Sequence of chain 1.B:
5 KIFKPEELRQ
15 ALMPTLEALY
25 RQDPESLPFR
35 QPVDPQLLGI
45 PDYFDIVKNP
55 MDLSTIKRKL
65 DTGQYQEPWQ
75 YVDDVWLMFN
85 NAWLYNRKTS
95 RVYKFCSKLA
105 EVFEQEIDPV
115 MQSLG

Binding-site contacts:
Ligand atom N15 contacts residue ASN90 of chain 1.B at 3.0 Å (h-bond).
Ligand atom C30 contacts residue LEU31 of chain 1.B at 3.8 Å (hydrophobic).
Ligand atom C31 contacts residue PRO28 of chain 1.B at 3.6 Å (hydrophobic).
Ligand atom N14 contacts residue ASN90 of chain 1.B at 3.4 Å (h-bond).
Ligand atom C29 contacts residue LEU31 of chain 1.B at 3.4 Å (hydrophobic).
Ligand atom C05 contacts residue PRO32 of chain 1.B at 3.8 Å (hydrophobic).
Ligand atom C27 contacts residue LEU31 of chain 1.B at 3.8 Å (hydrophobic).
Ligand atom C11 contacts residue PRO32 of chain 1.B at 3.7 Å (hydrophobic).
Ligand atom C11 contacts residue VAL96 of chain 1.B at 3.8 Å (hydrophobic).
Ligand atom C11 contacts residue VAL37 of chain 1.B at 3.8 Å (hydrophobic).
Ligand atom N08 contacts residue PRO32 of chain 1.B at 3.7 Å.
Ligand atom O26 contacts residue GLN35 of chain 1.B at 3.3 Å (h-bond).
Ligand atom O20 contacts residue VAL96 of chain 1.B at 3.7 Å.
Ligand atom C06 contacts residue PRO32 of chain 1.B at 3.7 Å (hydrophobic).
Ligand atom C10 contacts residue VAL96 of chain 1.B at 3.7 Å (hydrophobic).
Ligand atom N23 contacts residue LEU31 of chain 1.B at 3.6 Å.
Ligand atom N23 contacts residue GLN35 of chain 1.B at 3.3 Å (h-bond).
Ligand atom C24 contacts residue GLN35 of chain 1.B at 3.4 Å.
Ligand atom C16 contacts residue ASN90 of chain 1.B at 3.6 Å.
Ligand atom C13 contacts residue VAL37 of chain 1.B at 3.7 Å (hydrophobic).
Ligand atom C13 contacts residue PHE33 of chain 1.B at 3.7 Å (hydrophobic).
Ligand atom C12 contacts residue VAL96 of chain 1.B at 3.6 Å (hydrophobic).
Ligand atom O01 contacts residue ARG95 of chain 1.B at 3.0 Å (salt-bridge).
Ligand atom C21 contacts residue PRO32 of chain 1.B at 3.7 Å (hydrophobic).
Ligand atom N15 contacts residue VAL96 of chain 1.B at 3.8 Å.
Ligand atom C17 contacts residue ASN90 of chain 1.B at 3.2 Å.
Ligand atom C25 contacts residue LEU41 of chain 1.B at 3.8 Å (hydrophobic).
Ligand atom C09 contacts residue VAL96 of chain 1.B at 3.7 Å (hydrophobic).
Ligand atom C07 contacts residue PRO32 of chain 1.B at 3.8 Å (hydrophobic).
Ligand atom O32 contacts residue ARG95 of chain 1.B at 3.5 Å (salt-bridge).
Ligand atom C13 contacts residue PRO32 of chain 1.B at 3.3 Å (hydrophobic).
Ligand atom N08 contacts residue LEU42 of chain 1.B at 3.8 Å.
Ligand atom C22 contacts residue LEU31 of chain 1.B at 3.7 Å (hydrophobic).
Ligand atom C17 contacts residue ILE44 of chain 1.B at 3.6 Å (hydrophobic).
Ligand atom C12 contacts residue VAL37 of chain 1.B at 3.5 Å (hydrophobic).
Ligand atom O32 contacts residue PRO28 of chain 1.B at 3.9 Å.
Ligand atom O01 contacts residue PHE99 of chain 1.B at 3.9 Å.
Ligand atom N14 contacts residue VAL96 of chain 1.B at 3.6 Å.
Ligand atom C18 contacts residue ILE44 of chain 1.B at 3.7 Å (hydrophobic).
Ligand atom C25 contacts residue LEU42 of chain 1.B at 3.7 Å (hydrophobic).

This small molecule binds to this protein.
Small molecule (SMILES): CC(=O)Nc1cc(NC(=O)c2ccco2)cc(C(=O)Nc2cccc3nnc(C)cc23)c1